Binding-site contacts:
Ligand atom OBC contacts residue HIS117 of chain 1.A at 3.0 Å (h-bond).
Ligand atom CAZ contacts residue PHE157 of chain 1.A at 3.7 Å (hydrophobic).
Ligand atom OBR contacts residue HIS243 of chain 1.A at 2.9 Å (h-bond).
Ligand atom CAC contacts residue LEU49 of chain 1.A at 3.7 Å (hydrophobic).
Ligand atom OBR contacts residue TYR267 of chain 1.A at 2.7 Å (h-bond).
Ligand atom CAG contacts residue GLY78 of chain 1.A at 3.7 Å.
Ligand atom CBG contacts residue SER83 of chain 1.A at 3.2 Å.
Ligand atom CAL contacts residue GLY78 of chain 1.A at 3.8 Å.
Ligand atom CBB contacts residue HIS243 of chain 1.A at 3.6 Å.
Ligand atom CBG contacts residue CYS79 of chain 1.A at 3.8 Å (hydrophobic).
Ligand atom OBC contacts residue SER83 of chain 1.A at 3.0 Å (h-bond).
Ligand atom OBQ contacts residue ARG82 of chain 1.A at 3.2 Å.
Ligand atom CBN contacts residue ARG82 of chain 1.A at 3.8 Å.
Ligand atom CBN contacts residue CYS79 of chain 1.A at 3.8 Å (hydrophobic).
Ligand atom CBM contacts residue LEU124 of chain 1.A at 3.8 Å (hydrophobic).
Ligand atom CAF contacts residue ARG74 of chain 1.A at 3.8 Å.
Ligand atom OBC contacts residue LEU263 of chain 1.A at 3.6 Å.
Ligand atom CBO contacts residue ILE120 of chain 1.A at 3.3 Å (hydrophobic).
Ligand atom CAU contacts residue HIS243 of chain 1.A at 3.5 Å.
Ligand atom CAC contacts residue GLU53 of chain 1.A at 3.7 Å.
Ligand atom CBA contacts residue PHE76 of chain 1.A at 3.6 Å (hydrophobic).
Ligand atom CAT contacts residue TYR121 of chain 1.A at 3.8 Å (hydrophobic).
Ligand atom CBF contacts residue PHE76 of chain 1.A at 3.4 Å (hydrophobic).
Ligand atom CBI contacts residue LEU124 of chain 1.A at 3.4 Å (hydrophobic).
Ligand atom CAD contacts residue LEU49 of chain 1.A at 3.6 Å (hydrophobic).
Ligand atom CBA contacts residue HIS243 of chain 1.A at 3.8 Å.
Ligand atom CAP contacts residue ILE135 of chain 1.A at 3.7 Å (hydrophobic).
Ligand atom CAV contacts residue HIS243 of chain 1.A at 3.5 Å.
Ligand atom CBB contacts residue HIS117 of chain 1.A at 3.8 Å.
Ligand atom CAY contacts residue MET158 of chain 1.A at 3.7 Å (hydrophobic).
Ligand atom CAQ contacts residue ILE135 of chain 1.A at 3.2 Å (hydrophobic).
Ligand atom CAY contacts residue PHE157 of chain 1.A at 3.7 Å (hydrophobic).
Ligand atom CBB contacts residue TYR267 of chain 1.A at 3.6 Å (hydrophobic).
Ligand atom CBP contacts residue GLY78 of chain 1.A at 3.6 Å.
Ligand atom CBG contacts residue GLN80 of chain 1.A at 3.4 Å.
Ligand atom OBL contacts residue LEU124 of chain 1.A at 3.8 Å.
Ligand atom OBE contacts residue HIS243 of chain 1.A at 3.3 Å (h-bond).
Ligand atom CAD contacts residue GLU53 of chain 1.A at 3.2 Å.
Ligand atom CBJ contacts residue MET158 of chain 1.A at 3.7 Å (hydrophobic).
Ligand atom OBQ contacts residue GLY78 of chain 1.A at 3.5 Å (h-bond).

The protein below binds the small molecule below.
Small molecule (SMILES): CCCc1cc(C(=O)c2ccc(-c3ccccc3)cc2)ccc1OCCCN1CCCc2c(OC(C)(C)C(=O)O)cccc21

Sequence of chain 1.A:
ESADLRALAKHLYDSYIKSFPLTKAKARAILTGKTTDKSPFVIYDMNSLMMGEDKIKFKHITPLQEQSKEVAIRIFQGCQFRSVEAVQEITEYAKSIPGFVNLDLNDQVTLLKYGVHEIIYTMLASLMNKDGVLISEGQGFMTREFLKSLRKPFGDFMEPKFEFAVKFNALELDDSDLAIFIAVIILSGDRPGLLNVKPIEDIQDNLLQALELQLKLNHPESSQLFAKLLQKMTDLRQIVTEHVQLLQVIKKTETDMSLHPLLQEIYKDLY